Binding-site contacts:
Ligand atom C8 contacts residue GLU115 of chain 1.B at 4.5 Å.
Ligand atom C7 contacts residue ASP110 of chain 1.B at 4.2 Å.
Ligand atom C8 contacts residue GLY114 of chain 1.B at 3.6 Å.
Ligand atom O7 contacts residue LYS117 of chain 1.B at 4.5 Å.
Ligand atom O5 contacts residue ASN103 of chain 1.B at 2.5 Å (h-bond).
Ligand atom C5 contacts residue LYS159 of chain 1.B at 4.5 Å.
Ligand atom C4 contacts residue ASN103 of chain 1.B at 4.3 Å.
Ligand atom C7 contacts residue ARG140 of chain 1.B at 3.4 Å.
Ligand atom C3 contacts residue ASN103 of chain 1.B at 3.8 Å.
Ligand atom O7 contacts residue ASN103 of chain 1.B at 4.1 Å.
Ligand atom O6 contacts residue ASP111 of chain 1.B at 4.0 Å.
Ligand atom C7 contacts residue ASN103 of chain 1.B at 3.9 Å.
Ligand atom C1 contacts residue ASN103 of chain 1.B at 1.5 Å.
Ligand atom O6 contacts residue LYS159 of chain 1.B at 3.5 Å (salt-bridge).
Ligand atom C6 contacts residue LYS159 of chain 1.B at 3.5 Å.
Ligand atom N2 contacts residue ASP110 of chain 1.B at 4.3 Å.
Ligand atom C6 contacts residue ASP111 of chain 1.B at 4.3 Å.
Ligand atom N2 contacts residue ASN103 of chain 1.B at 2.9 Å (h-bond).
Ligand atom C2 contacts residue ASN103 of chain 1.B at 2.6 Å.
Ligand atom O7 contacts residue ARG140 of chain 1.B at 3.0 Å (salt-bridge).
Ligand atom C8 contacts residue ASP110 of chain 1.B at 3.0 Å.
Ligand atom C4 contacts residue LYS159 of chain 1.B at 4.5 Å.
Ligand atom C5 contacts residue ASN103 of chain 1.B at 3.7 Å.
Ligand atom C8 contacts residue ARG140 of chain 1.B at 3.2 Å.

A small-molecule ligand and the protein it binds are described below.
Small molecule (SMILES): CC(=O)N[C@H]1[C@H](O[C@H]2[C@H](O)[C@@H](NC(C)=O)CO[C@@H]2CO)O[C@H](CO)[C@@H](O[C@@H]2O[C@H](CO)[C@@H](O)[C@H](O)[C@@H]2O)[C@@H]1O

Sequence of chain 1.B:
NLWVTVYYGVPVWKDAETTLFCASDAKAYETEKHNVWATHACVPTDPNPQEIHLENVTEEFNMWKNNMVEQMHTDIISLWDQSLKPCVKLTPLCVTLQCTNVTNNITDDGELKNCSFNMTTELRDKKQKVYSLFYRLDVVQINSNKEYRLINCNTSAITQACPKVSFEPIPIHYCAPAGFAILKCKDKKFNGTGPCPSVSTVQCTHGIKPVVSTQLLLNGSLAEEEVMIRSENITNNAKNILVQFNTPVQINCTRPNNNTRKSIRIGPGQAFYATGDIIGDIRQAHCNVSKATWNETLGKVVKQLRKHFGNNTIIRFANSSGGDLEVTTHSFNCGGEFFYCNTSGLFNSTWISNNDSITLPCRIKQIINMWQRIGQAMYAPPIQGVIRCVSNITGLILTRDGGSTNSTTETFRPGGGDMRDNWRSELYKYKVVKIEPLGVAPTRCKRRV